Binding-site contacts:
Ligand atom CB contacts residue PHE17 of chain 1.B at 3.7 Å (hydrophobic).
Ligand atom CZ contacts residue GLU86 of chain 1.B at 3.2 Å.
Ligand atom NH2 contacts residue ASP114 of chain 1.B at 2.9 Å (salt-bridge).
Ligand atom CB contacts residue GLN82 of chain 1.B at 3.5 Å.
Ligand atom CB contacts residue WHL1 of chain 1.K at 3.6 Å.
Ligand atom CB contacts residue WHL1 of chain 1.K at 3.6 Å.
Ligand atom CA contacts residue WHL1 of chain 1.K at 3.6 Å.
Ligand atom NH1 contacts residue EDO1 of chain 1.L at 3.5 Å.
Ligand atom OD1 contacts residue WHL1 of chain 1.K at 3.6 Å.
Ligand atom CE2 contacts residue ALA118 of chain 1.B at 3.7 Å (hydrophobic).
Ligand atom OH contacts residue SER117 of chain 1.B at 3.3 Å.
Ligand atom CZ contacts residue ASP114 of chain 1.B at 3.5 Å.
Ligand atom O contacts residue GLN82 of chain 1.B at 3.2 Å (h-bond).
Ligand atom SD contacts residue ASN14 of chain 1.B at 3.5 Å (h-bond).
Ligand atom OH contacts residue ASP114 of chain 1.B at 2.7 Å (salt-bridge).
Ligand atom CE1 contacts residue LEU51 of chain 1.B at 3.5 Å (hydrophobic).
Ligand atom CD1 contacts residue LYS75 of chain 1.B at 3.7 Å.
Ligand atom OH contacts residue GLU86 of chain 1.B at 2.4 Å (salt-bridge).
Ligand atom CZ contacts residue ASP114 of chain 1.B at 3.6 Å.
Ligand atom OH contacts residue LEU51 of chain 1.B at 3.7 Å.
Ligand atom CE1 contacts residue ASP114 of chain 1.B at 3.5 Å.
Ligand atom OH contacts residue GLN54 of chain 1.B at 3.3 Å (h-bond).
Ligand atom CE1 contacts residue EDO1 of chain 1.L at 3.4 Å.
Ligand atom CZ contacts residue EDO1 of chain 1.L at 3.6 Å.
Ligand atom SG contacts residue WHL1 of chain 1.K at 1.7 Å.
Ligand atom NH1 contacts residue ASP114 of chain 1.B at 2.9 Å (salt-bridge).
Ligand atom CE3 contacts residue PHE78 of chain 1.B at 3.5 Å (hydrophobic).
Ligand atom CB contacts residue GLU86 of chain 1.B at 3.5 Å.
Ligand atom CG contacts residue PHE17 of chain 1.B at 3.6 Å (hydrophobic).
Ligand atom CB contacts residue WHL1 of chain 1.K at 2.8 Å.
Ligand atom CB contacts residue PHE79 of chain 1.B at 3.6 Å (hydrophobic).
Ligand atom CZ contacts residue LEU51 of chain 1.B at 3.6 Å (hydrophobic).
Ligand atom OH contacts residue EDO1 of chain 1.L at 2.9 Å (h-bond).
Ligand atom CB contacts residue ASP114 of chain 1.B at 3.7 Å.
Ligand atom CE2 contacts residue ILE121 of chain 1.B at 3.7 Å (hydrophobic).
Ligand atom OH contacts residue PHE111 of chain 1.B at 3.5 Å.
Ligand atom CE1 contacts residue GLU86 of chain 1.B at 3.2 Å.
Ligand atom CZ3 contacts residue PHE78 of chain 1.B at 3.4 Å (hydrophobic).
Ligand atom CE contacts residue ASN45 of chain 1.B at 3.4 Å.
Ligand atom SD contacts residue TYR29 of chain 1.B at 3.4 Å (h-bond).

Sequence of chain 1.B:
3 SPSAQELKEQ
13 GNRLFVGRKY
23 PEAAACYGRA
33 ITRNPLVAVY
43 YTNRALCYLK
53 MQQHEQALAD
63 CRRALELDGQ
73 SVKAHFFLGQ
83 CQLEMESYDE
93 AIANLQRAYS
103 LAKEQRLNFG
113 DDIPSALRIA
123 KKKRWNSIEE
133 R

The protein below binds the small molecule below.
Small molecule (SMILES): CSCC[C@@H](NC(=O)[C@@H](CCC(=O)O)NC(=O)[C@@H](Cc1c[nH]cn1)NC(=O)[C@H]1CCCN1C(C)=O)C(=O)N[C@H](CS)C(=O)N[C@H](Cc1ccc(O)cc1)C(=O)N[C@H](Cc1c[nH]c2ccccc12)C(=O)N[C@H](C)C(=O)N[C@H](CC(=O)O)C(=O)N[C@H](C)C(=O)N[C@H](Cc1ccc(O)cc1)C(=O)N[C@H](CS)C(=O)N[C@H](CCCN=C(N)N)C(=O)N[C@H](Cc1ccc(O)cc1)C(=O)N[C@H](CO)C(N)=O